Sequence of chain 1.B:
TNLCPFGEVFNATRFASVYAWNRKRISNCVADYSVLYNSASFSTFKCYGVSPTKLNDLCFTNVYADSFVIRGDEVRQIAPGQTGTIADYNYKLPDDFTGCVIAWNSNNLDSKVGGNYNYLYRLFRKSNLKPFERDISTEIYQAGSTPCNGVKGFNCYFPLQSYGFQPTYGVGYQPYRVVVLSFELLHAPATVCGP

A small-molecule ligand and the protein it binds are described below.
Small molecule (SMILES): CC(=O)N[C@@H]1[C@@H](O)[C@H](O)[C@@H](CO)O[C@H]1O

Binding-site contacts:
Ligand atom C4 contacts residue ASN25 of chain 1.B at 4.2 Å.
Ligand atom N2 contacts residue ASN25 of chain 1.B at 2.9 Å (h-bond).
Ligand atom N2 contacts residue PHE24 of chain 1.B at 4.4 Å.
Ligand atom C7 contacts residue GLY21 of chain 1.B at 3.7 Å.
Ligand atom C7 contacts residue PHE20 of chain 1.B at 4.3 Å (hydrophobic).
Ligand atom C8 contacts residue GLY21 of chain 1.B at 3.6 Å.
Ligand atom O7 contacts residue GLY21 of chain 1.B at 3.8 Å.
Ligand atom C1 contacts residue ASN25 of chain 1.B at 1.4 Å.
Ligand atom C8 contacts residue PHE24 of chain 1.B at 3.7 Å (hydrophobic).
Ligand atom C8 contacts residue PHE20 of chain 1.B at 3.4 Å (hydrophobic).
Ligand atom C2 contacts residue ASN25 of chain 1.B at 2.5 Å.
Ligand atom O5 contacts residue ASN25 of chain 1.B at 2.4 Å (h-bond).
Ligand atom N2 contacts residue GLY21 of chain 1.B at 4.3 Å.
Ligand atom C3 contacts residue ASN25 of chain 1.B at 3.8 Å.
Ligand atom O7 contacts residue ASN25 of chain 1.B at 4.5 Å.
Ligand atom C7 contacts residue ASN25 of chain 1.B at 3.9 Å.
Ligand atom C5 contacts residue ASN25 of chain 1.B at 3.7 Å.
Ligand atom C8 contacts residue LEU50 of chain 1.B at 4.2 Å (hydrophobic).